Binding-site contacts:
Ligand atom C4 contacts residue GLU176 of chain 1.A at 3.9 Å.
Ligand atom C5 contacts residue GLU176 of chain 1.A at 3.9 Å.
Ligand atom C4 contacts residue TRP161 of chain 1.A at 3.7 Å (hydrophobic).
Ligand atom O3 contacts residue GLU176 of chain 1.A at 3.7 Å.
Ligand atom C3 contacts residue TRP161 of chain 1.A at 3.6 Å (hydrophobic).
Ligand atom C1 contacts residue TRP161 of chain 1.A at 3.5 Å (hydrophobic).
Ligand atom O3 contacts residue TRP161 of chain 1.A at 4.3 Å.
Ligand atom C4 contacts residue TYR175 of chain 1.A at 3.8 Å (hydrophobic).
Ligand atom C5 contacts residue LEU167 of chain 1.A at 4.3 Å (hydrophobic).
Ligand atom O1 contacts residue TRP161 of chain 1.A at 4.3 Å.
Ligand atom C5 contacts residue TRP161 of chain 1.A at 4.2 Å (hydrophobic).
Ligand atom O4 contacts residue TYR175 of chain 1.A at 3.3 Å (h-bond).
Ligand atom O3 contacts residue TYR175 of chain 1.A at 4.3 Å.
Ligand atom O4 contacts residue GLU176 of chain 1.A at 2.8 Å (salt-bridge).
Ligand atom C2 contacts residue TRP161 of chain 1.A at 4.2 Å (hydrophobic).

This protein binds this small molecule.
Small molecule (SMILES): OC[C@@]1(O)OC[C@H](O)[C@@H]1O

Sequence of chain 1.A:
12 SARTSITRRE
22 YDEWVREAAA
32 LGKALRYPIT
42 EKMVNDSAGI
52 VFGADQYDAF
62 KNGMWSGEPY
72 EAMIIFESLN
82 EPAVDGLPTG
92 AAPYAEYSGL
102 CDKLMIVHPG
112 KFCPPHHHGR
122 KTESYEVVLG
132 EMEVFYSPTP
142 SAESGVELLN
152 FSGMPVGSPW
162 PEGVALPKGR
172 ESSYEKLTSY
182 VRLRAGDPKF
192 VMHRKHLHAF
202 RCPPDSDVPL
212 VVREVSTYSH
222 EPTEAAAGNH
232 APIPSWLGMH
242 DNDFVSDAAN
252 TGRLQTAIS